Sequence of chain 1.C:
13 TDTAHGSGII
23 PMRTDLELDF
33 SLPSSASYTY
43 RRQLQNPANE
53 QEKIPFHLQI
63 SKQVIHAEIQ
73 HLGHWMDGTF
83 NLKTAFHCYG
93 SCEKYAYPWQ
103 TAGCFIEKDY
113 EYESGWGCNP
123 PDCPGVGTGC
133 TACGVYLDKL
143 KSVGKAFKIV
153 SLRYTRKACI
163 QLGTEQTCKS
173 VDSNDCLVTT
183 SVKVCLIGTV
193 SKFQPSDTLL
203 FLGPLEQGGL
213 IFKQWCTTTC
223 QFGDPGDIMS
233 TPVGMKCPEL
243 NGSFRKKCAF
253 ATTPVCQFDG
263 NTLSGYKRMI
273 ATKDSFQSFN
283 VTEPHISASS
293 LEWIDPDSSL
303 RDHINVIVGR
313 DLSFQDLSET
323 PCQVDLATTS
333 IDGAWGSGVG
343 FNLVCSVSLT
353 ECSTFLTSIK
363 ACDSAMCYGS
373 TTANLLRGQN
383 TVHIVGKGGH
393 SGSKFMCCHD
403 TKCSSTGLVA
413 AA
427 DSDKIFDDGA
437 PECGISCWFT

Sequence of chain 1.D:
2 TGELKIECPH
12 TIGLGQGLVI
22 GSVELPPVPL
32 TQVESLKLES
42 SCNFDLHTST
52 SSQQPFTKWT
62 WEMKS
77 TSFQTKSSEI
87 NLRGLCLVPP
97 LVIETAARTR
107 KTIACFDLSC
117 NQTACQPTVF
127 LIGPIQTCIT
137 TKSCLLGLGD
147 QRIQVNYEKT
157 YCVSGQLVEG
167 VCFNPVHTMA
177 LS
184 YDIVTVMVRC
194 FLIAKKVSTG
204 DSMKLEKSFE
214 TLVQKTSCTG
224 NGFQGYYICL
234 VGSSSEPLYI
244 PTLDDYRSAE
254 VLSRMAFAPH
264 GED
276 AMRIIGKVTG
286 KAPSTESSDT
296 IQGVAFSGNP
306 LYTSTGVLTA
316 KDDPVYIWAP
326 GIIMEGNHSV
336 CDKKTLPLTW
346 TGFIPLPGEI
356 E

A small-molecule ligand and the protein it binds are described below.
Small molecule (SMILES): CC(=O)N[C@H]1[C@H](O[C@H]2[C@H](O)[C@@H](NC(C)=O)CO[C@@H]2CO)O[C@H](CO)[C@@H](O)[C@@H]1O

Binding-site contacts:
Ligand atom C1 contacts residue SER334 of chain 1.D at 3.8 Å.
Ligand atom O7 contacts residue LYS218 of chain 1.D at 3.9 Å.
Ligand atom C6 contacts residue SER334 of chain 1.D at 4.3 Å.
Ligand atom C7 contacts residue LYS218 of chain 1.D at 4.0 Å.
Ligand atom O7 contacts residue TYR99 of chain 1.C at 3.8 Å.
Ligand atom C3 contacts residue ASN332 of chain 1.D at 3.7 Å.
Ligand atom C5 contacts residue ASN332 of chain 1.D at 3.7 Å.
Ligand atom C5 contacts residue SER334 of chain 1.D at 3.7 Å.
Ligand atom O6 contacts residue VAL335 of chain 1.D at 3.9 Å.
Ligand atom C8 contacts residue GLN102 of chain 1.C at 4.3 Å.
Ligand atom C6 contacts residue LYS218 of chain 1.D at 4.2 Å.
Ligand atom C2 contacts residue ASN332 of chain 1.D at 2.4 Å.
Ligand atom C1 contacts residue VAL335 of chain 1.D at 4.5 Å (hydrophobic).
Ligand atom C7 contacts residue ASN332 of chain 1.D at 3.4 Å.
Ligand atom C4 contacts residue ASN332 of chain 1.D at 4.2 Å.
Ligand atom C8 contacts residue ALA98 of chain 1.C at 2.7 Å (hydrophobic).
Ligand atom O5 contacts residue ASN332 of chain 1.D at 2.3 Å (h-bond).
Ligand atom C1 contacts residue ASN332 of chain 1.D at 1.4 Å.
Ligand atom C7 contacts residue ALA98 of chain 1.C at 4.2 Å (hydrophobic).
Ligand atom O7 contacts residue ASN332 of chain 1.D at 4.3 Å.
Ligand atom O5 contacts residue SER334 of chain 1.D at 3.6 Å.
Ligand atom C8 contacts residue TYR99 of chain 1.C at 4.3 Å (hydrophobic).
Ligand atom C8 contacts residue LYS218 of chain 1.D at 3.3 Å.
Ligand atom N2 contacts residue ASN332 of chain 1.D at 2.8 Å (h-bond).
Ligand atom C8 contacts residue ASN332 of chain 1.D at 3.8 Å.
Ligand atom O5 contacts residue VAL335 of chain 1.D at 3.7 Å.
Ligand atom C6 contacts residue VAL335 of chain 1.D at 4.4 Å (hydrophobic).
Ligand atom O7 contacts residue THR103 of chain 1.C at 3.4 Å.
Ligand atom C7 contacts residue THR103 of chain 1.C at 4.5 Å.
Ligand atom O7 contacts residue GLN102 of chain 1.C at 4.1 Å.